A small-molecule ligand and the protein it binds are described below.
Small molecule (SMILES): CC(=O)N[C@@H]1[C@@H](O)[C@H](O)[C@@H](CO)O[C@H]1O

Binding-site contacts:
Ligand atom C1 contacts residue TYR134 of chain 1.C at 3.7 Å (hydrophobic).
Ligand atom C5 contacts residue ASN117 of chain 1.C at 3.7 Å.
Ligand atom C5 contacts residue TYR134 of chain 1.C at 3.6 Å (hydrophobic).
Ligand atom C4 contacts residue ASN117 of chain 1.C at 4.2 Å.
Ligand atom N2 contacts residue ASN117 of chain 1.C at 2.9 Å (h-bond).
Ligand atom O7 contacts residue TYR134 of chain 1.C at 3.3 Å.
Ligand atom C1 contacts residue ASN117 of chain 1.C at 1.4 Å.
Ligand atom O5 contacts residue ASN117 of chain 1.C at 2.4 Å (h-bond).
Ligand atom O7 contacts residue ASN117 of chain 1.C at 3.8 Å.
Ligand atom C7 contacts residue ASN117 of chain 1.C at 3.5 Å.
Ligand atom C2 contacts residue ASN117 of chain 1.C at 2.4 Å.
Ligand atom C6 contacts residue TYR134 of chain 1.C at 3.9 Å (hydrophobic).
Ligand atom O6 contacts residue TYR134 of chain 1.C at 3.4 Å.
Ligand atom C3 contacts residue TYR134 of chain 1.C at 4.4 Å (hydrophobic).
Ligand atom O6 contacts residue SER119 of chain 1.C at 3.6 Å.
Ligand atom C8 contacts residue ASP284 of chain 1.C at 3.4 Å.
Ligand atom C7 contacts residue ASP284 of chain 1.C at 3.4 Å.
Ligand atom O5 contacts residue TYR134 of chain 1.C at 3.8 Å.
Ligand atom O7 contacts residue LEU136 of chain 1.C at 4.0 Å.
Ligand atom C3 contacts residue ASN117 of chain 1.C at 3.8 Å.
Ligand atom C7 contacts residue TYR134 of chain 1.C at 4.4 Å (hydrophobic).
Ligand atom O7 contacts residue ASP284 of chain 1.C at 3.0 Å (salt-bridge).

Sequence of chain 1.C:
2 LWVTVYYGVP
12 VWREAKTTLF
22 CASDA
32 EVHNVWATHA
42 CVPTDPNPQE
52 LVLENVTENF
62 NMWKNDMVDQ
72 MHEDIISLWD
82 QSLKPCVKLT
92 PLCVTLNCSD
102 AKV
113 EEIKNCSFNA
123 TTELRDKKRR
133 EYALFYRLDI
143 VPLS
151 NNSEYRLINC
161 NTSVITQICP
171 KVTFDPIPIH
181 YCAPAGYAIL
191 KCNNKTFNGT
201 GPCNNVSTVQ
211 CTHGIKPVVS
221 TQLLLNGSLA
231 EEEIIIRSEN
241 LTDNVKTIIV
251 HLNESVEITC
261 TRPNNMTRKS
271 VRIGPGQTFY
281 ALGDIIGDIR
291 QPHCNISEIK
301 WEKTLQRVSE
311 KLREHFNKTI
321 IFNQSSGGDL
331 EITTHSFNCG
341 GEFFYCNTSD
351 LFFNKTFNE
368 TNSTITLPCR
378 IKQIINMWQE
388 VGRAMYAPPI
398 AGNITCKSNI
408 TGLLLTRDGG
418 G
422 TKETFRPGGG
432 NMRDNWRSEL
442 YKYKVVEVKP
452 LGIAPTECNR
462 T